Sequence of chain 1.A:
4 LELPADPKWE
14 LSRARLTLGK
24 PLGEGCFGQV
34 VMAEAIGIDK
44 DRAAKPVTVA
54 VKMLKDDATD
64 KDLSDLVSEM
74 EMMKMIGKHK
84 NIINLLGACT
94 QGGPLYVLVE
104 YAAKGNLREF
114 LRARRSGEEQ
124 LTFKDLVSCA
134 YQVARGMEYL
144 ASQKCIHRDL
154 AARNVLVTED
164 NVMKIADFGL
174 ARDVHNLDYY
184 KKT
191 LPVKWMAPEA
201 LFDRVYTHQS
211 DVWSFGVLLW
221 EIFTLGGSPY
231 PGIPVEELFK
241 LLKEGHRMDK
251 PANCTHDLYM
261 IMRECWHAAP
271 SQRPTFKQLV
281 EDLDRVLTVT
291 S

Binding-site contacts:
Ligand atom C19 contacts residue LEU159 of chain 1.A at 3.7 Å (hydrophobic).
Ligand atom C15 contacts residue GLU72 of chain 1.A at 3.4 Å.
Ligand atom F1 contacts residue LYS55 of chain 1.A at 3.6 Å.
Ligand atom O2 contacts residue ALA105 of chain 1.A at 3.0 Å (h-bond).
Ligand atom C1 contacts residue GLY28 of chain 1.A at 3.8 Å.
Ligand atom C2 contacts residue CYS29 of chain 1.A at 2.8 Å (hydrophobic).
Ligand atom N6 contacts residue LEU159 of chain 1.A at 3.4 Å.
Ligand atom C14 contacts residue MET76 of chain 1.A at 3.5 Å (hydrophobic).
Ligand atom C16 contacts residue VAL100 of chain 1.A at 3.5 Å (hydrophobic).
Ligand atom F1 contacts residue VAL33 of chain 1.A at 2.8 Å.
Ligand atom C17 contacts residue VAL100 of chain 1.A at 3.7 Å (hydrophobic).
Ligand atom C3 contacts residue CYS29 of chain 1.A at 3.3 Å (hydrophobic).
Ligand atom C13 contacts residue ASP170 of chain 1.A at 3.7 Å.
Ligand atom C14 contacts residue GLU72 of chain 1.A at 3.3 Å.
Ligand atom C4 contacts residue GLY26 of chain 1.A at 3.9 Å.
Ligand atom C11 contacts residue LYS55 of chain 1.A at 3.6 Å.
Ligand atom F2 contacts residue ILE86 of chain 1.A at 3.6 Å.
Ligand atom N6 contacts residue ALA53 of chain 1.A at 3.6 Å.
Ligand atom N5 contacts residue GLU72 of chain 1.A at 3.8 Å.
Ligand atom C20 contacts residue LEU159 of chain 1.A at 3.5 Å (hydrophobic).
Ligand atom C12 contacts residue VAL102 of chain 1.A at 3.9 Å (hydrophobic).
Ligand atom C17 contacts residue MET76 of chain 1.A at 3.4 Å (hydrophobic).
Ligand atom N5 contacts residue MET76 of chain 1.A at 3.9 Å.
Ligand atom C1 contacts residue CYS29 of chain 1.A at 1.8 Å (hydrophobic).
Ligand atom C17 contacts residue GLU72 of chain 1.A at 4.0 Å.
Ligand atom O1 contacts residue CYS29 of chain 1.A at 3.1 Å (h-bond).
Ligand atom C4 contacts residue LEU25 of chain 1.A at 3.0 Å (hydrophobic).
Ligand atom C10 contacts residue VAL33 of chain 1.A at 4.0 Å (hydrophobic).
Ligand atom C20 contacts residue ALA105 of chain 1.A at 3.9 Å (hydrophobic).
Ligand atom C16 contacts residue LEU69 of chain 1.A at 3.7 Å (hydrophobic).
Ligand atom N4 contacts residue ASP170 of chain 1.A at 3.6 Å.
Ligand atom C18 contacts residue VAL102 of chain 1.A at 3.9 Å (hydrophobic).
Ligand atom C9 contacts residue VAL102 of chain 1.A at 3.7 Å (hydrophobic).
Ligand atom F2 contacts residue ALA169 of chain 1.A at 3.3 Å.
Ligand atom N6 contacts residue GLU103 of chain 1.A at 3.5 Å (salt-bridge).
Ligand atom C16 contacts residue LYS55 of chain 1.A at 3.9 Å.
Ligand atom C6 contacts residue LEU159 of chain 1.A at 3.9 Å (hydrophobic).
Ligand atom N5 contacts residue VAL102 of chain 1.A at 3.6 Å.
Ligand atom C2 contacts residue GLY28 of chain 1.A at 3.9 Å.
Ligand atom C10 contacts residue VAL102 of chain 1.A at 3.9 Å (hydrophobic).

This small molecule binds to this protein.
Small molecule (SMILES): CCC(=O)N1C[C@@H](n2nc(C#Cc3c(F)cc4c(ncn4C4CC4)c3F)c(C(N)=O)c2NC)C[C@@H]1COC